Sequence of chain 1.B:
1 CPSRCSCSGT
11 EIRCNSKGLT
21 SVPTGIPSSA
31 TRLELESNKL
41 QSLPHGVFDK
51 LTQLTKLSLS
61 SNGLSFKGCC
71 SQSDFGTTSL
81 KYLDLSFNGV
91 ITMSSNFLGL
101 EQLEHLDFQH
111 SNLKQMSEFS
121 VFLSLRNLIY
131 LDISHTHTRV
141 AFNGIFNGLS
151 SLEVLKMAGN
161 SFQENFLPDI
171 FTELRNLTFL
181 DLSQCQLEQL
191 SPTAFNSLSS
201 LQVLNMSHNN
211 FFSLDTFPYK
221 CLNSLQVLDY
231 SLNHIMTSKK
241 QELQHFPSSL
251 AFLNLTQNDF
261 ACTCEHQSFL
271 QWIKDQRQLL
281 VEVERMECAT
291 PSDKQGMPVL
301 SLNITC

This small molecule binds to this protein.
Small molecule (SMILES): CC(=O)N[C@H]1[C@H](O[C@H]2[C@H](O)[C@@H](NC(C)=O)CO[C@@H]2CO)O[C@H](CO)[C@@H](O)[C@@H]1O

Binding-site contacts:
Ligand atom O5 contacts residue SER183 of chain 1.B at 3.3 Å (h-bond).
Ligand atom O3 contacts residue NAG1 of chain 1.I at 3.0 Å (h-bond).
Ligand atom C1 contacts residue SER183 of chain 1.B at 4.2 Å.
Ligand atom C3 contacts residue ASP229 of chain 1.B at 3.9 Å.
Ligand atom C4 contacts residue NAG1 of chain 1.I at 4.2 Å.
Ligand atom C5 contacts residue SER183 of chain 1.B at 4.1 Å.
Ligand atom O6 contacts residue NAG2 of chain 1.I at 3.8 Å.
Ligand atom C3 contacts residue ASN205 of chain 1.B at 3.7 Å.
Ligand atom C3 contacts residue NAG1 of chain 1.I at 3.6 Å.
Ligand atom O7 contacts residue NAG2 of chain 1.I at 3.1 Å (h-bond).
Ligand atom C6 contacts residue NAG2 of chain 1.I at 4.0 Å.
Ligand atom O6 contacts residue GLN184 of chain 1.B at 3.0 Å (h-bond).
Ligand atom C2 contacts residue ASP229 of chain 1.B at 3.6 Å.
Ligand atom N2 contacts residue NAG1 of chain 1.I at 3.7 Å.
Ligand atom C6 contacts residue SER183 of chain 1.B at 3.7 Å.
Ligand atom C1 contacts residue ASN205 of chain 1.B at 1.4 Å.
Ligand atom C8 contacts residue NAG1 of chain 1.I at 3.3 Å.
Ligand atom C7 contacts residue ASP229 of chain 1.B at 3.8 Å.
Ligand atom C7 contacts residue NAG2 of chain 1.I at 3.8 Å.
Ligand atom O3 contacts residue NAG2 of chain 1.I at 3.3 Å (h-bond).
Ligand atom O7 contacts residue ASN205 of chain 1.B at 3.7 Å.
Ligand atom C8 contacts residue VAL227 of chain 1.B at 3.8 Å (hydrophobic).
Ligand atom C5 contacts residue ASN205 of chain 1.B at 3.6 Å.
Ligand atom C1 contacts residue SER207 of chain 1.B at 4.1 Å.
Ligand atom O5 contacts residue ASP181 of chain 1.B at 4.2 Å.
Ligand atom O7 contacts residue NAG1 of chain 1.I at 3.9 Å.
Ligand atom C8 contacts residue LEU232 of chain 1.B at 3.6 Å (hydrophobic).
Ligand atom C7 contacts residue NAG1 of chain 1.I at 3.9 Å.
Ligand atom C7 contacts residue ASN205 of chain 1.B at 3.4 Å.
Ligand atom N2 contacts residue ASN205 of chain 1.B at 2.9 Å (h-bond).
Ligand atom C1 contacts residue ASP229 of chain 1.B at 3.6 Å.
Ligand atom N2 contacts residue ASP229 of chain 1.B at 2.8 Å (salt-bridge).
Ligand atom C4 contacts residue ASN205 of chain 1.B at 4.2 Å.
Ligand atom C8 contacts residue NAG2 of chain 1.I at 4.0 Å.
Ligand atom O5 contacts residue ASN205 of chain 1.B at 2.3 Å (h-bond).
Ligand atom O4 contacts residue NAG1 of chain 1.I at 3.6 Å.
Ligand atom O6 contacts residue SER183 of chain 1.B at 2.7 Å (h-bond).
Ligand atom C8 contacts residue ASP229 of chain 1.B at 3.9 Å.
Ligand atom C2 contacts residue ASN205 of chain 1.B at 2.4 Å.
Ligand atom C6 contacts residue GLN184 of chain 1.B at 3.7 Å.